This small molecule binds to this protein.
Small molecule (SMILES): CC(=O)N[C@H]1[C@H](O[C@H]2[C@H](O)[C@@H](NC(C)=O)CO[C@@H]2CO)O[C@H](CO)[C@@H](O)[C@@H]1O

Binding-site contacts:
Ligand atom C5 contacts residue ASN596 of chain 1.G at 3.6 Å.
Ligand atom C6 contacts residue GLY599 of chain 1.G at 4.3 Å.
Ligand atom N2 contacts residue ASN596 of chain 1.G at 3.0 Å (h-bond).
Ligand atom N2 contacts residue THR30 of chain 1.D at 4.5 Å.
Ligand atom C3 contacts residue ASN596 of chain 1.G at 3.8 Å.
Ligand atom C2 contacts residue ASN596 of chain 1.G at 2.5 Å.
Ligand atom O5 contacts residue ASN596 of chain 1.G at 2.3 Å (h-bond).
Ligand atom C7 contacts residue PHE54 of chain 1.D at 4.1 Å (hydrophobic).
Ligand atom O5 contacts residue THR598 of chain 1.G at 4.0 Å.
Ligand atom C8 contacts residue ASP55 of chain 1.D at 4.2 Å.
Ligand atom O7 contacts residue THR30 of chain 1.D at 3.1 Å (h-bond).
Ligand atom C3 contacts residue THR598 of chain 1.G at 4.2 Å.
Ligand atom N2 contacts residue PHE54 of chain 1.D at 4.2 Å.
Ligand atom C8 contacts residue PHE54 of chain 1.D at 3.6 Å (hydrophobic).
Ligand atom N2 contacts residue THR598 of chain 1.G at 4.4 Å.
Ligand atom C5 contacts residue THR598 of chain 1.G at 3.9 Å.
Ligand atom C2 contacts residue THR598 of chain 1.G at 4.3 Å.
Ligand atom C1 contacts residue ASN596 of chain 1.G at 1.4 Å.
Ligand atom O6 contacts residue ASN596 of chain 1.G at 4.5 Å.
Ligand atom C7 contacts residue ASN596 of chain 1.G at 4.2 Å.
Ligand atom O6 contacts residue GLY599 of chain 1.G at 3.9 Å.
Ligand atom C7 contacts residue THR30 of chain 1.D at 3.8 Å.
Ligand atom C5 contacts residue GLY599 of chain 1.G at 4.4 Å.
Ligand atom O5 contacts residue SER31 of chain 1.D at 4.3 Å.
Ligand atom C1 contacts residue THR598 of chain 1.G at 3.5 Å.
Ligand atom C4 contacts residue ASN596 of chain 1.G at 4.2 Å.
Ligand atom N2 contacts residue SER31 of chain 1.D at 4.4 Å.
Ligand atom C2 contacts residue SER31 of chain 1.D at 4.0 Å.
Ligand atom C1 contacts residue SER31 of chain 1.D at 3.9 Å.

Sequence of chain 1.G:
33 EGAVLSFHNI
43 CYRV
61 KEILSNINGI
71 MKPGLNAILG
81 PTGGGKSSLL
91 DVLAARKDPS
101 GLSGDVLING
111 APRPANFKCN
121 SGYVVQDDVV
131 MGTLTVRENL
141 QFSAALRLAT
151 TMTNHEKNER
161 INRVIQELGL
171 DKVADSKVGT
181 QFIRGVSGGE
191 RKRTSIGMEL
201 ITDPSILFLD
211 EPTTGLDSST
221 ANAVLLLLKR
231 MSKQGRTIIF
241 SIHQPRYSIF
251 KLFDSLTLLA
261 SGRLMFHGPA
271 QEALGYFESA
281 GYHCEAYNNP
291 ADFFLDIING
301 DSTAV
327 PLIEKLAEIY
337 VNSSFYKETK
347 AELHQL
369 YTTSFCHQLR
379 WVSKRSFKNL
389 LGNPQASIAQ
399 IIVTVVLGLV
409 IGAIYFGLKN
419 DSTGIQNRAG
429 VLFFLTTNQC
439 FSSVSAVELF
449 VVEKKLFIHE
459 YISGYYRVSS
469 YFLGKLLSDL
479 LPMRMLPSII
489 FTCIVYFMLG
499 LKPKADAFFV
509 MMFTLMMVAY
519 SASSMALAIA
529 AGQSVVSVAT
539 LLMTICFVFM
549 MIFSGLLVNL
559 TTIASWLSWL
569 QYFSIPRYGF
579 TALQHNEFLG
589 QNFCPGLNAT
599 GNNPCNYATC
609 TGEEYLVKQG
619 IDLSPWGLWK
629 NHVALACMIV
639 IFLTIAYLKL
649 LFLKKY

Sequence of chain 1.D:
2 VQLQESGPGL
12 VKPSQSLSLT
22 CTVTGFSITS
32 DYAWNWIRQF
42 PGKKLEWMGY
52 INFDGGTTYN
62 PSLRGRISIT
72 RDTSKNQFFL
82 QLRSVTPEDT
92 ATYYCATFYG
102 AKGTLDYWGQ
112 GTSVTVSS